A protein and the small-molecule ligand that binds it are described below.
Small molecule (SMILES): N#Cc1cc(-c2ccc(O)c(F)c2)cc2ccc(O)cc12

Sequence of chain 1.A:
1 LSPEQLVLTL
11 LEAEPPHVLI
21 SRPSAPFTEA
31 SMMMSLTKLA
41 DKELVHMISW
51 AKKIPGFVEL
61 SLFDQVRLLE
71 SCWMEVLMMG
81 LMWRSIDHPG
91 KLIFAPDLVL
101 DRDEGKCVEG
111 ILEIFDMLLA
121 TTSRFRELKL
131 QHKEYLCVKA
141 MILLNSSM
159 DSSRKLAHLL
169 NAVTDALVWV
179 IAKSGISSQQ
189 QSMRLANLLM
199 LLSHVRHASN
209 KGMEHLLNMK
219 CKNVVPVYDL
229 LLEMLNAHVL

Binding-site contacts:
Ligand atom O29 contacts residue HIS213 of chain 1.A at 2.7 Å (h-bond).
Ligand atom C22 contacts residue HIS213 of chain 1.A at 3.6 Å.
Ligand atom C2 contacts residue LEU77 of chain 1.A at 3.8 Å (hydrophobic).
Ligand atom C22 contacts residue LEU214 of chain 1.A at 3.7 Å (hydrophobic).
Ligand atom C13 contacts residue LEU36 of chain 1.A at 3.7 Å (hydrophobic).
Ligand atom O29 contacts residue LEU214 of chain 1.A at 3.4 Å.
Ligand atom F11 contacts residue LEU81 of chain 1.A at 3.6 Å.
Ligand atom C14 contacts residue LEU36 of chain 1.A at 3.9 Å (hydrophobic).
Ligand atom C21 contacts residue THR37 of chain 1.A at 3.6 Å.
Ligand atom C1 contacts residue LEU77 of chain 1.A at 4.0 Å (hydrophobic).
Ligand atom N28 contacts residue ILE114 of chain 1.A at 3.1 Å.
Ligand atom C22 contacts residue MET33 of chain 1.A at 3.4 Å (hydrophobic).
Ligand atom C20 contacts residue LEU36 of chain 1.A at 4.0 Å (hydrophobic).
Ligand atom O29 contacts residue MET217 of chain 1.A at 3.1 Å.
Ligand atom C20 contacts residue LEU214 of chain 1.A at 3.9 Å (hydrophobic).
Ligand atom C4 contacts residue PHE94 of chain 1.A at 3.8 Å (hydrophobic).
Ligand atom O10 contacts residue ARG84 of chain 1.A at 3.3 Å (salt-bridge).
Ligand atom C27 contacts residue GLY210 of chain 1.A at 4.0 Å.
Ligand atom C21 contacts residue MET33 of chain 1.A at 3.8 Å (hydrophobic).
Ligand atom N28 contacts residue GLY210 of chain 1.A at 3.6 Å.
Ligand atom C6 contacts residue LEU39 of chain 1.A at 3.8 Å (hydrophobic).
Ligand atom C2 contacts residue PHE94 of chain 1.A at 3.9 Å (hydrophobic).
Ligand atom C3 contacts residue PHE94 of chain 1.A at 3.7 Å (hydrophobic).
Ligand atom C20 contacts residue THR37 of chain 1.A at 3.5 Å.
Ligand atom O10 contacts residue LEU77 of chain 1.A at 3.7 Å.
Ligand atom F11 contacts residue LEU77 of chain 1.A at 3.1 Å.
Ligand atom N28 contacts residue ILE111 of chain 1.A at 3.9 Å.
Ligand atom C5 contacts residue ALA40 of chain 1.A at 3.9 Å (hydrophobic).
Ligand atom O10 contacts residue GLU43 of chain 1.A at 2.5 Å (salt-bridge).
Ligand atom C23 contacts residue HIS213 of chain 1.A at 3.6 Å.
Ligand atom O29 contacts residue MET33 of chain 1.A at 3.3 Å.
Ligand atom C1 contacts residue PHE94 of chain 1.A at 3.9 Å (hydrophobic).
Ligand atom C5 contacts residue LEU36 of chain 1.A at 3.5 Å (hydrophobic).
Ligand atom F11 contacts residue MET78 of chain 1.A at 3.2 Å.
Ligand atom C21 contacts residue LEU214 of chain 1.A at 3.5 Å (hydrophobic).
Ligand atom C5 contacts residue PHE94 of chain 1.A at 4.0 Å (hydrophobic).
Ligand atom C6 contacts residue GLU43 of chain 1.A at 3.2 Å.
Ligand atom C23 contacts residue MET33 of chain 1.A at 3.8 Å (hydrophobic).
Ligand atom C1 contacts residue GLU43 of chain 1.A at 3.2 Å.
Ligand atom C6 contacts residue PHE94 of chain 1.A at 3.9 Å (hydrophobic).